Sequence of chain 2.B:
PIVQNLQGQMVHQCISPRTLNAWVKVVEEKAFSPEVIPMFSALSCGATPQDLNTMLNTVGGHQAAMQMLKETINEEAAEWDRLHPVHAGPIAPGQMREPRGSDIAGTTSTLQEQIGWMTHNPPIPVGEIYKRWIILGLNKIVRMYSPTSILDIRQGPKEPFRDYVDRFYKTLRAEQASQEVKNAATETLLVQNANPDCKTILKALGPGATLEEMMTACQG

Binding-site contacts:
Ligand atom C16 contacts residue LYS70 of chain 1.A at 3.5 Å.
Ligand atom C28 contacts residue ASN57 of chain 1.A at 3.3 Å.
Ligand atom F53 contacts residue ARG173 of chain 2.B at 3.4 Å.
Ligand atom O51 contacts residue ASN74 of chain 1.A at 3.5 Å (h-bond).
Ligand atom C12 contacts residue ASN53 of chain 1.A at 3.4 Å.
Ligand atom C39 contacts residue GLN63 of chain 1.A at 3.1 Å.
Ligand atom O59 contacts residue PRO38 of chain 2.B at 3.1 Å.
Ligand atom C02 contacts residue ASN57 of chain 1.A at 3.5 Å.
Ligand atom C24 contacts residue LYS70 of chain 1.A at 3.4 Å.
Ligand atom C44 contacts residue ASN57 of chain 1.A at 3.3 Å.
Ligand atom F52 contacts residue ARG173 of chain 2.B at 3.4 Å.
Ligand atom F26 contacts residue LYS70 of chain 1.A at 3.2 Å.
Ligand atom F27 contacts residue MET66 of chain 1.A at 3.1 Å.
Ligand atom C21 contacts residue ASN57 of chain 1.A at 3.2 Å.
Ligand atom C31 contacts residue LYS70 of chain 1.A at 3.3 Å.
Ligand atom O57 contacts residue ASN57 of chain 1.A at 2.9 Å (h-bond).
Ligand atom C11 contacts residue TYR130 of chain 1.A at 3.3 Å (hydrophobic).
Ligand atom C19 contacts residue ASN53 of chain 1.A at 3.3 Å.
Ligand atom F27 contacts residue LEU56 of chain 1.A at 3.2 Å.
Ligand atom O50 contacts residue GLN179 of chain 2.B at 3.0 Å (h-bond).
Ligand atom CL47 contacts residue ILE73 of chain 1.A at 3.5 Å.
Ligand atom O29 contacts residue LYS70 of chain 1.A at 2.8 Å (salt-bridge).
Ligand atom F52 contacts residue TYR169 of chain 2.B at 3.5 Å.
Ligand atom N33 contacts residue LYS70 of chain 1.A at 3.5 Å (salt-bridge).
Ligand atom N06 contacts residue ASN57 of chain 1.A at 2.8 Å (h-bond).
Ligand atom O59 contacts residue SER41 of chain 2.B at 3.4 Å (h-bond).
Ligand atom F42 contacts residue LYS70 of chain 1.A at 3.0 Å.
Ligand atom O57 contacts residue THR54 of chain 1.A at 3.4 Å.
Ligand atom O57 contacts residue PRO38 of chain 2.B at 3.5 Å.
Ligand atom C30 contacts residue ASN57 of chain 1.A at 3.3 Å.
Ligand atom F41 contacts residue GLN63 of chain 1.A at 3.4 Å.
Ligand atom C58 contacts residue THR54 of chain 1.A at 3.1 Å.
Ligand atom C07 contacts residue THR107 of chain 1.A at 3.5 Å.
Ligand atom F26 contacts residue LEU69 of chain 1.A at 3.4 Å.
Ligand atom C32 contacts residue LYS70 of chain 1.A at 3.2 Å.
Ligand atom N43 contacts residue ASN57 of chain 1.A at 2.5 Å (h-bond).
Ligand atom F26 contacts residue ILE73 of chain 1.A at 3.2 Å.
Ligand atom CL47 contacts residue ASN74 of chain 1.A at 3.1 Å.
Ligand atom C12 contacts residue TYR130 of chain 1.A at 3.4 Å (hydrophobic).
Ligand atom C23 contacts residue MET66 of chain 1.A at 3.4 Å (hydrophobic).

This small molecule binds to this protein.
Small molecule (SMILES): CC(C)(C#Cc1ccc(-c2ccc(Cl)c3c(NS(C)(=O)=O)nn(CC(F)(F)F)c23)c([C@H](Cc2cc(F)cc(F)c2)NC(=O)Cn2nc(C(F)(F)F)c3c2C(F)(F)[C@@H]2C[C@H]32)n1)S(C)(=O)=O

Sequence of chain 1.A:
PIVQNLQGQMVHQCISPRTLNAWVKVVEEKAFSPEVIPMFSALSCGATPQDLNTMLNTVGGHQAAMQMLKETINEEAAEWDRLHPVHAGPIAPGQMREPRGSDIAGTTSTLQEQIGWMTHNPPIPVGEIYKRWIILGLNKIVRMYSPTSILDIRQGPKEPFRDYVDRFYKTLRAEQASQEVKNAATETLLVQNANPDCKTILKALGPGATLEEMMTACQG